Binding-site contacts:
Ligand atom C24 contacts residue LYS59 of chain 1.A at 3.6 Å.
Ligand atom C36 contacts residue TYR41 of chain 1.A at 3.7 Å (hydrophobic).
Ligand atom C19 contacts residue LEU173 of chain 1.A at 3.8 Å (hydrophobic).
Ligand atom CL8 contacts residue LEU114 of chain 1.A at 3.8 Å.
Ligand atom F27 contacts residue THR112 of chain 1.A at 3.4 Å.
Ligand atom O15 contacts residue MET115 of chain 1.A at 2.7 Å (h-bond).
Ligand atom O15 contacts residue GLY116 of chain 1.A at 3.1 Å (h-bond).
Ligand atom C24 contacts residue THR112 of chain 1.A at 3.8 Å.
Ligand atom C22 contacts residue LEU173 of chain 1.A at 3.9 Å (hydrophobic).
Ligand atom C5 contacts residue GLY116 of chain 1.A at 3.6 Å.
Ligand atom N11 contacts residue ALA57 of chain 1.A at 3.7 Å.
Ligand atom CL26 contacts residue LYS59 of chain 1.A at 3.6 Å.
Ligand atom CL8 contacts residue VAL44 of chain 1.A at 3.7 Å.
Ligand atom CL7 contacts residue ALA163 of chain 1.A at 3.6 Å.
Ligand atom C25 contacts residue THR112 of chain 1.A at 3.9 Å.
Ligand atom C1 contacts residue VAL36 of chain 1.A at 3.6 Å (hydrophobic).
Ligand atom CL26 contacts residue VAL44 of chain 1.A at 3.6 Å.
Ligand atom C25 contacts residue LYS59 of chain 1.A at 3.8 Å.
Ligand atom CL7 contacts residue ALA117 of chain 1.A at 3.3 Å.
Ligand atom N11 contacts residue THR113 of chain 1.A at 3.4 Å (h-bond).
Ligand atom CL8 contacts residue VAL36 of chain 1.A at 3.7 Å.
Ligand atom C29 contacts residue SER160 of chain 1.A at 3.5 Å.
Ligand atom O15 contacts residue LEU114 of chain 1.A at 3.6 Å.
Ligand atom CL26 contacts residue ALA57 of chain 1.A at 3.5 Å.
Ligand atom C10 contacts residue MET115 of chain 1.A at 3.8 Å (hydrophobic).
Ligand atom C28 contacts residue TYR41 of chain 1.A at 3.3 Å (hydrophobic).
Ligand atom F27 contacts residue LEU110 of chain 1.A at 3.4 Å.
Ligand atom CL7 contacts residue LEU173 of chain 1.A at 3.7 Å.
Ligand atom C5 contacts residue ALA117 of chain 1.A at 3.5 Å (hydrophobic).
Ligand atom CL8 contacts residue ALA57 of chain 1.A at 3.7 Å.
Ligand atom C30 contacts residue TYR41 of chain 1.A at 3.4 Å (hydrophobic).
Ligand atom C29 contacts residue TYR41 of chain 1.A at 3.8 Å (hydrophobic).
Ligand atom C6 contacts residue GLY116 of chain 1.A at 3.7 Å.
Ligand atom C29 contacts residue LEU173 of chain 1.A at 3.4 Å (hydrophobic).
Ligand atom C33 contacts residue VAL44 of chain 1.A at 3.6 Å (hydrophobic).
Ligand atom C30 contacts residue SER160 of chain 1.A at 3.1 Å.
Ligand atom CL26 contacts residue VAL58 of chain 1.A at 3.6 Å.
Ligand atom C23 contacts residue THR112 of chain 1.A at 3.5 Å.
Ligand atom C12 contacts residue ALA57 of chain 1.A at 3.4 Å (hydrophobic).
Ligand atom C12 contacts residue THR112 of chain 1.A at 3.4 Å.

A small-molecule ligand and the protein it binds are described below.
Small molecule (SMILES): CC(C)N1CCC(c2cc(-c3ccc(F)cc3Cl)c3c(c2)N(c2c(Cl)cccc2Cl)C(=O)NC3)CC1

Sequence of chain 1.A:
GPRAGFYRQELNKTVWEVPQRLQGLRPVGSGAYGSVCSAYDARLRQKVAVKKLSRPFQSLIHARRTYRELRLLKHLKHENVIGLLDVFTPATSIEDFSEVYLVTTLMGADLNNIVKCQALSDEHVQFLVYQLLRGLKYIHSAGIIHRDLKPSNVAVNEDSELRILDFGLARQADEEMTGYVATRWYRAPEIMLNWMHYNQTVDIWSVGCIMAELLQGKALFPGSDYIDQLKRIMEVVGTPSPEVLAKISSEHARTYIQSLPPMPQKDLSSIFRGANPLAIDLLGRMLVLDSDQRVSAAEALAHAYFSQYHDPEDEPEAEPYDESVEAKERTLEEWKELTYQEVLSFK